Binding-site contacts:
Ligand atom C11 contacts residue BNL1 of chain 1.F at 3.6 Å.
Ligand atom C22 contacts residue LEU123 of chain 1.A at 3.9 Å (hydrophobic).
Ligand atom C21 contacts residue SER126 of chain 1.A at 3.9 Å.
Ligand atom N3 contacts residue MET83 of chain 1.A at 3.5 Å.
Ligand atom O2 contacts residue ARG96 of chain 1.A at 2.8 Å (salt-bridge).
Ligand atom C10 contacts residue BNL1 of chain 1.F at 3.6 Å.
Ligand atom N1 contacts residue BNL1 of chain 1.F at 3.3 Å.
Ligand atom C12 contacts residue ARG96 of chain 1.A at 3.6 Å.
Ligand atom O4 contacts residue MET64 of chain 1.A at 4.0 Å.
Ligand atom C17 contacts residue PHE103 of chain 1.A at 3.5 Å (hydrophobic).
Ligand atom C23 contacts residue LEU79 of chain 1.A at 3.5 Å (hydrophobic).
Ligand atom C28 contacts residue MET64 of chain 1.A at 4.0 Å (hydrophobic).
Ligand atom O3 contacts residue LEU100 of chain 1.A at 3.0 Å (h-bond).
Ligand atom C24 contacts residue MET83 of chain 1.A at 3.5 Å (hydrophobic).
Ligand atom C23 contacts residue VAL76 of chain 1.A at 4.0 Å (hydrophobic).
Ligand atom C14 contacts residue LEU100 of chain 1.A at 4.0 Å (hydrophobic).
Ligand atom C25 contacts residue MET83 of chain 1.A at 3.4 Å (hydrophobic).
Ligand atom C22 contacts residue LEU79 of chain 1.A at 3.7 Å (hydrophobic).
Ligand atom O1 contacts residue BNL1 of chain 1.F at 3.5 Å.
Ligand atom O1 contacts residue ARG96 of chain 1.A at 2.9 Å (salt-bridge).
Ligand atom C17 contacts residue LEU68 of chain 1.A at 4.0 Å (hydrophobic).
Ligand atom O2 contacts residue BNL1 of chain 1.F at 3.6 Å.
Ligand atom S1 contacts residue THR99 of chain 1.A at 3.9 Å.
Ligand atom C24 contacts residue LEU100 of chain 1.A at 4.0 Å (hydrophobic).
Ligand atom C13 contacts residue BNL1 of chain 1.F at 3.6 Å.
Ligand atom C21 contacts residue ILE127 of chain 1.A at 3.5 Å (hydrophobic).
Ligand atom C26 contacts residue PHE103 of chain 1.A at 3.8 Å (hydrophobic).
Ligand atom O3 contacts residue THR99 of chain 1.A at 3.4 Å.
Ligand atom C27 contacts residue PHE103 of chain 1.A at 3.5 Å (hydrophobic).
Ligand atom O3 contacts residue ARG96 of chain 1.A at 4.0 Å.
Ligand atom C25 contacts residue LEU100 of chain 1.A at 3.6 Å (hydrophobic).
Ligand atom O2 contacts residue VAL86 of chain 1.A at 3.8 Å.
Ligand atom C21 contacts residue LEU123 of chain 1.A at 3.8 Å (hydrophobic).
Ligand atom C18 contacts residue LEU79 of chain 1.A at 3.8 Å (hydrophobic).
Ligand atom C12 contacts residue BNL1 of chain 1.F at 3.5 Å.
Ligand atom C15 contacts residue MET83 of chain 1.A at 3.6 Å (hydrophobic).
Ligand atom C16 contacts residue MET83 of chain 1.A at 3.8 Å (hydrophobic).
Ligand atom C23 contacts residue SER80 of chain 1.A at 3.3 Å.
Ligand atom O1 contacts residue PHE87 of chain 1.A at 3.4 Å.
Ligand atom O4 contacts residue THR99 of chain 1.A at 3.4 Å.

Sequence of chain 1.A:
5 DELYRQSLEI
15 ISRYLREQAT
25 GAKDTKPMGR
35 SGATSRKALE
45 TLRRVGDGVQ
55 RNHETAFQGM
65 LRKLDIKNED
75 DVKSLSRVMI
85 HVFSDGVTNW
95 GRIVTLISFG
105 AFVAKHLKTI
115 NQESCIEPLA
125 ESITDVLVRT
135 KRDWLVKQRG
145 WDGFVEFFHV

This small molecule binds to this protein.
Small molecule (SMILES): CC(C)(C)c1ccc(N2CCN(S(=O)(=O)Nc3ccc(SCCC(=O)Nc4ccccc4)cc3C(=O)O)CC2)cc1